Sequence of chain 1.A:
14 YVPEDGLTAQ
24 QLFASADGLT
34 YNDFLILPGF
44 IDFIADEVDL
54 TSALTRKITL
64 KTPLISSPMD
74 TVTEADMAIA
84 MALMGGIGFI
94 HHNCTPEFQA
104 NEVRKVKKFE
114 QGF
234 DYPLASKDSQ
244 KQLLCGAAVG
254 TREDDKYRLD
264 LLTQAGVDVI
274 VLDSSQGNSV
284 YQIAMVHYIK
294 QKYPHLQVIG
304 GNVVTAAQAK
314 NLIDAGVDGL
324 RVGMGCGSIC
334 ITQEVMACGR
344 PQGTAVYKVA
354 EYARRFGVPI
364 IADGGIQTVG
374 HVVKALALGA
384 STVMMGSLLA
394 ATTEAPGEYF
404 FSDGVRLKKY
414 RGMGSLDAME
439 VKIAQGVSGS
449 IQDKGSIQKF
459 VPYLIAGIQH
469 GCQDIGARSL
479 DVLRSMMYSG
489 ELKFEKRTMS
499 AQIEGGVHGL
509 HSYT

The small molecule below binds the protein below.
Small molecule (SMILES): O=c1[nH]cnc2c1ncn2[C@@H]1O[C@H](COP(=O)(O)O)[C@@H](O)[C@H]1O

Binding-site contacts:
Ligand atom N3 contacts residue CYS333 of chain 1.A at 3.6 Å.
Ligand atom O3P contacts residue SER390 of chain 1.A at 3.5 Å (h-bond).
Ligand atom C4 contacts residue NAD1 of chain 1.J at 3.5 Å.
Ligand atom N3 contacts residue NAD1 of chain 1.J at 3.1 Å.
Ligand atom O2' contacts residue NAD1 of chain 1.J at 3.6 Å (h-bond).
Ligand atom P contacts residue TYR413 of chain 1.A at 3.6 Å.
Ligand atom C5 contacts residue ILE332 of chain 1.A at 3.4 Å (hydrophobic).
Ligand atom O1P contacts residue TYR413 of chain 1.A at 2.4 Å (h-bond).
Ligand atom C2 contacts residue NAD1 of chain 1.J at 3.1 Å.
Ligand atom C2 contacts residue GLN443 of chain 1.A at 3.5 Å.
Ligand atom C6 contacts residue GLY417 of chain 1.A at 3.5 Å.
Ligand atom O2' contacts residue ASP366 of chain 1.A at 2.6 Å (salt-bridge).
Ligand atom O3P contacts residue GLY389 of chain 1.A at 2.9 Å (h-bond).
Ligand atom C2 contacts residue CYS333 of chain 1.A at 3.2 Å (hydrophobic).
Ligand atom O3' contacts residue SER70 of chain 1.A at 2.6 Å (h-bond).
Ligand atom O3' contacts residue ASP366 of chain 1.A at 2.5 Å (salt-bridge).
Ligand atom O3' contacts residue MET387 of chain 1.A at 3.4 Å (h-bond).
Ligand atom O5' contacts residue GLY330 of chain 1.A at 3.5 Å.
Ligand atom O2' contacts residue ARG324 of chain 1.A at 3.1 Å (salt-bridge).
Ligand atom O6 contacts residue GLY417 of chain 1.A at 2.5 Å (h-bond).
Ligand atom C3' contacts residue SER70 of chain 1.A at 3.3 Å.
Ligand atom N1 contacts residue NAD1 of chain 1.J at 3.4 Å.
Ligand atom C2' contacts residue ARG324 of chain 1.A at 3.4 Å.
Ligand atom P contacts residue SER331 of chain 1.A at 3.6 Å.
Ligand atom O2P contacts residue GLY330 of chain 1.A at 3.4 Å.
Ligand atom O2P contacts residue SER331 of chain 1.A at 2.9 Å (h-bond).
Ligand atom C4 contacts residue ILE332 of chain 1.A at 3.6 Å (hydrophobic).
Ligand atom O1P contacts residue SER390 of chain 1.A at 3.1 Å (h-bond).
Ligand atom O3' contacts residue ARG324 of chain 1.A at 3.1 Å (salt-bridge).
Ligand atom O1P contacts residue SER331 of chain 1.A at 2.7 Å (h-bond).
Ligand atom N7 contacts residue ILE332 of chain 1.A at 3.6 Å.
Ligand atom N1 contacts residue GLN443 of chain 1.A at 3.0 Å (h-bond).
Ligand atom C4' contacts residue ASP366 of chain 1.A at 3.4 Å.
Ligand atom N7 contacts residue GLY415 of chain 1.A at 3.6 Å.
Ligand atom C8 contacts residue MET72 of chain 1.A at 3.6 Å (hydrophobic).
Ligand atom C3' contacts residue ASP366 of chain 1.A at 3.4 Å.
Ligand atom O6 contacts residue GLY415 of chain 1.A at 3.2 Å.
Ligand atom O2P contacts residue GLY368 of chain 1.A at 3.0 Å (h-bond).
Ligand atom N7 contacts residue MET416 of chain 1.A at 3.1 Å (h-bond).
Ligand atom O6 contacts residue MET416 of chain 1.A at 3.0 Å (h-bond).